Sequence of chain 2.A:
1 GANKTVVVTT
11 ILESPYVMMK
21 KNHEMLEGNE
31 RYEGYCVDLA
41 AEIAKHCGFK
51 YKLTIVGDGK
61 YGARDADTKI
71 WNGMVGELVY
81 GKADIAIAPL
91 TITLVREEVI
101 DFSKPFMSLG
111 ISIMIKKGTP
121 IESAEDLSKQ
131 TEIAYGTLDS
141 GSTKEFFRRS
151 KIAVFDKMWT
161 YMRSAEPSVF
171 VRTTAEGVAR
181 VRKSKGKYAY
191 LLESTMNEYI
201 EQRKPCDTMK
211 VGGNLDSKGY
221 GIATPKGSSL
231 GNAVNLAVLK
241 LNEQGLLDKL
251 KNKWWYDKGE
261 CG

The small molecule below binds the protein below.
Small molecule (SMILES): N[C@@H](CC(=O)O)C(=O)O

Binding-site contacts:
Ligand atom C contacts residue PRO89 of chain 2.A at 4.3 Å (hydrophobic).
Ligand atom CG contacts residue THR143 of chain 2.A at 3.4 Å.
Ligand atom CB contacts residue TYR61 of chain 2.A at 3.7 Å (hydrophobic).
Ligand atom O contacts residue ARG96 of chain 2.A at 2.8 Å (salt-bridge).
Ligand atom OD1 contacts residue SER142 of chain 2.A at 3.1 Å (h-bond).
Ligand atom O contacts residue LEU90 of chain 2.A at 3.7 Å.
Ligand atom CG contacts residue LEU138 of chain 2.A at 4.0 Å (hydrophobic).
Ligand atom CB contacts residue SER142 of chain 2.A at 4.1 Å.
Ligand atom CA contacts residue PRO89 of chain 2.A at 4.1 Å (hydrophobic).
Ligand atom CA contacts residue THR91 of chain 2.A at 3.3 Å.
Ligand atom CA contacts residue GLU193 of chain 2.A at 3.2 Å.
Ligand atom C contacts residue TYR61 of chain 2.A at 3.6 Å (hydrophobic).
Ligand atom OD1 contacts residue THR143 of chain 2.A at 3.0 Å (h-bond).
Ligand atom CA contacts residue SER142 of chain 2.A at 3.3 Å.
Ligand atom O contacts residue SER142 of chain 2.A at 3.9 Å.
Ligand atom OXT contacts residue ARG96 of chain 2.A at 2.9 Å (salt-bridge).
Ligand atom C contacts residue THR91 of chain 2.A at 3.6 Å.
Ligand atom CG contacts residue GLU193 of chain 2.A at 3.9 Å.
Ligand atom N contacts residue GLU193 of chain 2.A at 2.7 Å (salt-bridge).
Ligand atom OXT contacts residue TYR61 of chain 2.A at 3.3 Å.
Ligand atom N contacts residue SER142 of chain 2.A at 4.3 Å.
Ligand atom OXT contacts residue SER142 of chain 2.A at 2.9 Å (h-bond).
Ligand atom OD2 contacts residue GLU193 of chain 2.A at 3.4 Å.
Ligand atom OD1 contacts residue GLY141 of chain 2.A at 3.4 Å.
Ligand atom N contacts residue TYR220 of chain 2.A at 3.8 Å.
Ligand atom CA contacts residue TYR61 of chain 2.A at 4.0 Å (hydrophobic).
Ligand atom CB contacts residue GLU193 of chain 2.A at 3.9 Å.
Ligand atom N contacts residue THR91 of chain 2.A at 3.0 Å (h-bond).
Ligand atom CG contacts residue SER142 of chain 2.A at 3.9 Å.
Ligand atom O contacts residue THR91 of chain 2.A at 2.9 Å (h-bond).
Ligand atom N contacts residue TYR61 of chain 2.A at 3.7 Å.
Ligand atom OD1 contacts residue LEU138 of chain 2.A at 4.2 Å.
Ligand atom O contacts residue TYR61 of chain 2.A at 3.4 Å.
Ligand atom OD2 contacts residue THR143 of chain 2.A at 2.7 Å (h-bond).
Ligand atom N contacts residue PRO89 of chain 2.A at 2.8 Å (h-bond).
Ligand atom C contacts residue SER142 of chain 2.A at 3.3 Å.
Ligand atom OXT contacts residue GLY141 of chain 2.A at 3.1 Å.
Ligand atom C contacts residue ARG96 of chain 2.A at 3.5 Å.
Ligand atom O contacts residue PRO89 of chain 2.A at 3.7 Å.
Ligand atom CB contacts residue LEU138 of chain 2.A at 4.1 Å (hydrophobic).